The small molecule below binds the protein below.
Small molecule (SMILES): CCOc1nc(NC(=O)Cc2cc(OC)c(Br)cc2OC)cc(N)c1C#N

Binding-site contacts:
Ligand atom C9 contacts residue MET111 of chain 1.A at 3.9 Å (hydrophobic).
Ligand atom C1 contacts residue ILE32 of chain 1.A at 3.9 Å (hydrophobic).
Ligand atom N1 contacts residue MET108 of chain 1.A at 3.5 Å (h-bond).
Ligand atom C28 contacts residue ILE32 of chain 1.A at 4.0 Å (hydrophobic).
Ligand atom N33 contacts residue ALA53 of chain 1.A at 3.8 Å.
Ligand atom C34 contacts residue VAL40 of chain 1.A at 3.9 Å (hydrophobic).
Ligand atom C19 contacts residue LEU168 of chain 1.A at 3.8 Å (hydrophobic).
Ligand atom C5 contacts residue ASP112 of chain 1.A at 3.4 Å.
Ligand atom C4 contacts residue ALA113 of chain 1.A at 3.8 Å (hydrophobic).
Ligand atom C4 contacts residue ASP112 of chain 1.A at 3.1 Å.
Ligand atom C9 contacts residue ASP112 of chain 1.A at 3.9 Å.
Ligand atom N33 contacts residue LEU168 of chain 1.A at 3.9 Å.
Ligand atom C10 contacts residue MET111 of chain 1.A at 3.6 Å (hydrophobic).
Ligand atom N16 contacts residue ILE32 of chain 1.A at 3.5 Å.
Ligand atom C18 contacts residue LEU168 of chain 1.A at 4.0 Å (hydrophobic).
Ligand atom N33 contacts residue MET108 of chain 1.A at 3.1 Å (h-bond).
Ligand atom C3 contacts residue ALA113 of chain 1.A at 3.6 Å (hydrophobic).
Ligand atom C17 contacts residue VAL40 of chain 1.A at 4.0 Å (hydrophobic).
Ligand atom C23 contacts residue ALA42 of chain 1.A at 3.9 Å (hydrophobic).
Ligand atom O15 contacts residue MET111 of chain 1.A at 2.7 Å (h-bond).
Ligand atom C10 contacts residue VAL158 of chain 1.A at 4.1 Å (hydrophobic).
Ligand atom C3 contacts residue ASP112 of chain 1.A at 3.8 Å.
Ligand atom N13 contacts residue VAL158 of chain 1.A at 3.7 Å.
Ligand atom N33 contacts residue GLU109 of chain 1.A at 3.4 Å (salt-bridge).
Ligand atom C23 contacts residue LEU110 of chain 1.A at 3.7 Å (hydrophobic).
Ligand atom C20 contacts residue GLU109 of chain 1.A at 4.1 Å.
Ligand atom C37 contacts residue LEU168 of chain 1.A at 4.0 Å (hydrophobic).
Ligand atom C19 contacts residue ALA53 of chain 1.A at 3.9 Å (hydrophobic).
Ligand atom N1 contacts residue LYS55 of chain 1.A at 3.5 Å.
Ligand atom O27 contacts residue ASN114 of chain 1.A at 3.9 Å.
Ligand atom C17 contacts residue LEU168 of chain 1.A at 4.0 Å (hydrophobic).
Ligand atom O15 contacts residue LEU110 of chain 1.A at 3.2 Å.
Ligand atom O36 contacts residue VAL40 of chain 1.A at 3.3 Å.
Ligand atom C9 contacts residue ALA113 of chain 1.A at 2.9 Å (hydrophobic).
Ligand atom C34 contacts residue MET108 of chain 1.A at 3.7 Å (hydrophobic).
Ligand atom O27 contacts residue ALA113 of chain 1.A at 4.0 Å.
Ligand atom N33 contacts residue ILE86 of chain 1.A at 3.6 Å.
Ligand atom C17 contacts residue ILE32 of chain 1.A at 3.9 Å (hydrophobic).
Ligand atom O22 contacts residue ASP112 of chain 1.A at 3.5 Å (salt-bridge).
Ligand atom C14 contacts residue ILE32 of chain 1.A at 3.9 Å (hydrophobic).

Sequence of chain 1.A:
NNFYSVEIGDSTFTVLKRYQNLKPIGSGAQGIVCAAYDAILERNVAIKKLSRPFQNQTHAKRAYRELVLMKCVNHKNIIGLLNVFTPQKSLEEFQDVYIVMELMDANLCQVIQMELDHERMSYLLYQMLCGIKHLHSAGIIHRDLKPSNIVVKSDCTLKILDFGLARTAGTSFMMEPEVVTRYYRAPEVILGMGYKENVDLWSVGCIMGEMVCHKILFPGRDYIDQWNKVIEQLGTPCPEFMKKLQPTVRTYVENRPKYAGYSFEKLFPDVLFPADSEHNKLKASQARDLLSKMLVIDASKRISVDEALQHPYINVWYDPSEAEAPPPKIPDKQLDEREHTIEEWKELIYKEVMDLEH